A small-molecule ligand and the protein it binds are described below.
Small molecule (SMILES): CC(=O)N[C@@H]1[C@@H](O)[C@H](O)[C@@H](CO)O[C@H]1O

Binding-site contacts:
Ligand atom C7 contacts residue PRO31 of chain 32.D at 3.1 Å (hydrophobic).
Ligand atom C5 contacts residue ASN70 of chain 32.D at 3.7 Å.
Ligand atom O7 contacts residue ASN70 of chain 32.D at 3.3 Å (h-bond).
Ligand atom C7 contacts residue ASN70 of chain 32.D at 3.1 Å.
Ligand atom N2 contacts residue PRO31 of chain 32.D at 2.5 Å (h-bond).
Ligand atom O6 contacts residue ARG33 of chain 32.D at 3.2 Å (salt-bridge).
Ligand atom C3 contacts residue ASN70 of chain 32.D at 3.8 Å.
Ligand atom C3 contacts residue PRO31 of chain 32.D at 3.3 Å (hydrophobic).
Ligand atom C4 contacts residue ASN70 of chain 32.D at 4.2 Å.
Ligand atom C1 contacts residue PRO31 of chain 32.D at 4.2 Å (hydrophobic).
Ligand atom C1 contacts residue ASN32 of chain 32.D at 4.5 Å.
Ligand atom C5 contacts residue ARG33 of chain 32.D at 4.4 Å.
Ligand atom N2 contacts residue ASN32 of chain 32.D at 4.0 Å.
Ligand atom O7 contacts residue SER71 of chain 32.D at 3.8 Å.
Ligand atom O7 contacts residue PRO31 of chain 32.D at 3.2 Å (h-bond).
Ligand atom C8 contacts residue ASN70 of chain 32.D at 3.9 Å.
Ligand atom C2 contacts residue ASN70 of chain 32.D at 2.5 Å.
Ligand atom O7 contacts residue SER29 of chain 32.D at 4.4 Å.
Ligand atom O3 contacts residue PRO31 of chain 32.D at 3.4 Å (h-bond).
Ligand atom C8 contacts residue PRO31 of chain 32.D at 4.4 Å (hydrophobic).
Ligand atom N2 contacts residue ASN70 of chain 32.D at 2.9 Å (h-bond).
Ligand atom C1 contacts residue ASN70 of chain 32.D at 1.4 Å.
Ligand atom C1 contacts residue ARG33 of chain 32.D at 4.3 Å.
Ligand atom C6 contacts residue ARG33 of chain 32.D at 3.3 Å.
Ligand atom O5 contacts residue ASN70 of chain 32.D at 2.4 Å (h-bond).
Ligand atom C2 contacts residue PRO31 of chain 32.D at 3.4 Å (hydrophobic).

Sequence of chain 32.D:
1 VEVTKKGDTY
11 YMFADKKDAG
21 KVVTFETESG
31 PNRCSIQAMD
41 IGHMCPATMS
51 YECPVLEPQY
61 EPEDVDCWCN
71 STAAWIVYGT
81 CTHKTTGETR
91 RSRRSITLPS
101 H